Binding-site contacts:
Ligand atom C6 contacts residue ASP152 of chain 2.D at 3.7 Å.
Ligand atom C8 contacts residue PHE156 of chain 2.D at 3.4 Å (hydrophobic).
Ligand atom N7 contacts residue PHE115 of chain 2.D at 3.6 Å.
Ligand atom N3 contacts residue PHE156 of chain 2.D at 3.9 Å.
Ligand atom O3' contacts residue TYR105 of chain 2.D at 3.4 Å (h-bond).
Ligand atom C2 contacts residue GLU72 of chain 2.D at 3.3 Å.
Ligand atom N6 contacts residue PHE156 of chain 2.D at 3.5 Å.
Ligand atom C1' contacts residue PHE156 of chain 2.D at 3.9 Å (hydrophobic).
Ligand atom N1 contacts residue ASP152 of chain 2.D at 3.4 Å (salt-bridge).
Ligand atom N3 contacts residue ARG147 of chain 2.D at 3.8 Å.
Ligand atom C8 contacts residue GLN116 of chain 2.D at 3.8 Å.
Ligand atom C4' contacts residue TYR105 of chain 2.D at 3.9 Å (hydrophobic).
Ligand atom N1 contacts residue VAL74 of chain 2.D at 4.0 Å.
Ligand atom C8 contacts residue PHE115 of chain 2.D at 3.8 Å (hydrophobic).
Ligand atom C4' contacts residue LEU101 of chain 2.D at 4.0 Å (hydrophobic).
Ligand atom C6 contacts residue PHE156 of chain 2.D at 3.4 Å (hydrophobic).
Ligand atom N7 contacts residue PHE156 of chain 2.D at 3.1 Å.
Ligand atom C4 contacts residue PHE115 of chain 2.D at 4.0 Å (hydrophobic).
Ligand atom C5 contacts residue PHE156 of chain 2.D at 3.3 Å (hydrophobic).
Ligand atom O5' contacts residue MET104 of chain 2.D at 3.8 Å.
Ligand atom O3' contacts residue ILE219 of chain 2.D at 3.4 Å.
Ligand atom N3 contacts residue VAL74 of chain 2.D at 3.9 Å.
Ligand atom C2 contacts residue ARG147 of chain 2.D at 3.5 Å.
Ligand atom N6 contacts residue ASP152 of chain 2.D at 3.2 Å (salt-bridge).
Ligand atom N7 contacts residue GLN116 of chain 2.D at 2.9 Å (h-bond).
Ligand atom C5' contacts residue LEU101 of chain 2.D at 3.8 Å (hydrophobic).
Ligand atom C2' contacts residue ILE49 of chain 2.D at 4.0 Å (hydrophobic).
Ligand atom C2 contacts residue VAL74 of chain 2.D at 3.6 Å (hydrophobic).
Ligand atom C2' contacts residue PHE156 of chain 2.D at 3.6 Å (hydrophobic).
Ligand atom N1 contacts residue PHE156 of chain 2.D at 3.7 Å.
Ligand atom C5 contacts residue GLN116 of chain 2.D at 3.8 Å.
Ligand atom C5 contacts residue PHE115 of chain 2.D at 3.7 Å (hydrophobic).
Ligand atom C2' contacts residue TYR223 of chain 2.D at 3.4 Å (hydrophobic).
Ligand atom N9 contacts residue PHE156 of chain 2.D at 3.6 Å.
Ligand atom O3' contacts residue ILE49 of chain 2.D at 3.6 Å.
Ligand atom N1 contacts residue GLU72 of chain 2.D at 4.0 Å.
Ligand atom C4 contacts residue PHE156 of chain 2.D at 3.8 Å (hydrophobic).
Ligand atom N6 contacts residue GLN116 of chain 2.D at 2.9 Å (h-bond).
Ligand atom C2 contacts residue PHE156 of chain 2.D at 3.9 Å (hydrophobic).
Ligand atom C6 contacts residue GLN116 of chain 2.D at 3.9 Å.

Sequence of chain 2.D:
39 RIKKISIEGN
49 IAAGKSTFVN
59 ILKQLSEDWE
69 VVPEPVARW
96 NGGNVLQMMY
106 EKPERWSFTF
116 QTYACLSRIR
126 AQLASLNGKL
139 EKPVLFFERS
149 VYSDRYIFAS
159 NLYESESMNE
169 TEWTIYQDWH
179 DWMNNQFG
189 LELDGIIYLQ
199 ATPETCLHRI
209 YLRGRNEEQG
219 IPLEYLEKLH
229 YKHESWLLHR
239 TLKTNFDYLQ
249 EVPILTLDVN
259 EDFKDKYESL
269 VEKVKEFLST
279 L

A protein and the small-molecule ligand that binds it are described below.
Small molecule (SMILES): Nc1ncnc2c1ncn2[C@@H]1C[C@@H](O)[C@H](CO)O1